A protein and the small-molecule ligand that binds it are described below.
Small molecule (SMILES): OC[C@H]1O[C@@H](O)[C@H](O)[C@@H](O)[C@H]1O

Sequence of chain 1.C:
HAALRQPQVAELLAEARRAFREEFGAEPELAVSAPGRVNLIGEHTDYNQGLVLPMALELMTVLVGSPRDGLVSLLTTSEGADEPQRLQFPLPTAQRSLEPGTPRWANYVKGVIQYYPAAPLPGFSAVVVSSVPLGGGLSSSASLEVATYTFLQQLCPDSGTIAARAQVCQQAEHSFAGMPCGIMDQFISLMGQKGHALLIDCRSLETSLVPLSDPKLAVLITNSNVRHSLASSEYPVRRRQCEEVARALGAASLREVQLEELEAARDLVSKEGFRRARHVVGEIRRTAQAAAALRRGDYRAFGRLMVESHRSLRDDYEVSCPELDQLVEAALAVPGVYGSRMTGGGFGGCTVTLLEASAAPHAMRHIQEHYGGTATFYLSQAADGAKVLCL

Binding-site contacts:
Ligand atom O3 contacts residue ASP46 of chain 1.C at 2.4 Å (salt-bridge).
Ligand atom C5 contacts residue GLY345 of chain 1.C at 4.4 Å.
Ligand atom C4 contacts residue ASP46 of chain 1.C at 3.3 Å.
Ligand atom C1 contacts residue GLY346 of chain 1.C at 4.1 Å.
Ligand atom O2 contacts residue ASP186 of chain 1.C at 2.6 Å (salt-bridge).
Ligand atom O1 contacts residue GLY345 of chain 1.C at 4.5 Å.
Ligand atom O1 contacts residue ASP186 of chain 1.C at 4.2 Å.
Ligand atom C3 contacts residue MET185 of chain 1.C at 4.4 Å (hydrophobic).
Ligand atom O2 contacts residue CYS182 of chain 1.C at 3.2 Å.
Ligand atom O6 contacts residue GLY42 of chain 1.C at 4.2 Å.
Ligand atom O6 contacts residue GLY345 of chain 1.C at 4.3 Å.
Ligand atom O1 contacts residue GLY346 of chain 1.C at 3.7 Å.
Ligand atom O6 contacts residue GLU43 of chain 1.C at 2.5 Å (salt-bridge).
Ligand atom C1 contacts residue ASP186 of chain 1.C at 3.9 Å.
Ligand atom C5 contacts residue GLU43 of chain 1.C at 4.0 Å.
Ligand atom C2 contacts residue CYS182 of chain 1.C at 4.0 Å (hydrophobic).
Ligand atom C6 contacts residue HIS44 of chain 1.C at 3.4 Å.
Ligand atom C2 contacts residue ASP186 of chain 1.C at 3.6 Å.
Ligand atom O3 contacts residue GLY183 of chain 1.C at 3.1 Å (h-bond).
Ligand atom C6 contacts residue GLY345 of chain 1.C at 4.2 Å.
Ligand atom O3 contacts residue MET185 of chain 1.C at 4.0 Å.
Ligand atom O4 contacts residue ASP46 of chain 1.C at 2.9 Å (salt-bridge).
Ligand atom O6 contacts residue HIS44 of chain 1.C at 2.8 Å (h-bond).
Ligand atom O5 contacts residue GLY345 of chain 1.C at 4.0 Å.
Ligand atom C3 contacts residue ASP46 of chain 1.C at 3.3 Å.
Ligand atom O3 contacts residue CYS182 of chain 1.C at 3.9 Å.
Ligand atom O3 contacts residue ILE184 of chain 1.C at 4.5 Å.
Ligand atom O4 contacts residue TYR47 of chain 1.C at 3.5 Å.
Ligand atom C5 contacts residue GLY346 of chain 1.C at 4.5 Å.
Ligand atom O6 contacts residue ASN39 of chain 1.C at 4.1 Å.
Ligand atom C3 contacts residue GLY183 of chain 1.C at 4.3 Å.
Ligand atom O5 contacts residue GLY346 of chain 1.C at 3.6 Å.
Ligand atom O4 contacts residue GLY183 of chain 1.C at 4.1 Å.
Ligand atom O3 contacts residue ASP186 of chain 1.C at 4.2 Å.
Ligand atom C3 contacts residue ASP186 of chain 1.C at 3.8 Å.
Ligand atom C6 contacts residue GLU43 of chain 1.C at 3.5 Å.